Binding-site contacts:
Ligand atom C80 contacts residue LEU191 of chain 1.E at 4.1 Å (hydrophobic).
Ligand atom C01 contacts residue TYR58 of chain 1.A at 3.9 Å (hydrophobic).
Ligand atom C06 contacts residue PHE192 of chain 1.E at 4.3 Å (hydrophobic).
Ligand atom C18 contacts residue TYR39 of chain 1.A at 3.7 Å (hydrophobic).
Ligand atom C14 contacts residue CYS150 of chain 1.E at 4.4 Å (hydrophobic).
Ligand atom C08 contacts residue PHE192 of chain 1.E at 3.5 Å (hydrophobic).
Ligand atom C15 contacts residue PHE124 of chain 1.A at 3.2 Å (hydrophobic).
Ligand atom C12 contacts residue CYS96 of chain 1.E at 3.7 Å (hydrophobic).
Ligand atom C78 contacts residue TYR58 of chain 1.A at 3.6 Å (hydrophobic).
Ligand atom C51 contacts residue LEU37 of chain 1.A at 4.0 Å (hydrophobic).
Ligand atom C26 contacts residue LEU37 of chain 1.A at 4.3 Å (hydrophobic).
Ligand atom C20 contacts residue TRP122 of chain 1.A at 4.0 Å (hydrophobic).
Ligand atom C15 contacts residue GLN41 of chain 1.A at 4.2 Å.
Ligand atom C02 contacts residue PHE192 of chain 1.E at 4.3 Å (hydrophobic).
Ligand atom C19 contacts residue TYR39 of chain 1.A at 3.5 Å (hydrophobic).
Ligand atom C81 contacts residue PHE192 of chain 1.E at 3.4 Å (hydrophobic).
Ligand atom C13 contacts residue GLN41 of chain 1.A at 4.3 Å.
Ligand atom C13 contacts residue CYS96 of chain 1.E at 2.9 Å (hydrophobic).
Ligand atom C14 contacts residue PHE124 of chain 1.A at 3.9 Å (hydrophobic).
Ligand atom C13 contacts residue ASN97 of chain 1.E at 4.2 Å.
Ligand atom C13 contacts residue TYR148 of chain 1.E at 3.8 Å (hydrophobic).
Ligand atom O10 contacts residue PHE171 of chain 1.A at 3.4 Å.
Ligand atom C27 contacts residue LEU37 of chain 1.A at 3.8 Å (hydrophobic).
Ligand atom C78 contacts residue TRP122 of chain 1.A at 3.8 Å (hydrophobic).
Ligand atom C11 contacts residue PHE171 of chain 1.A at 3.2 Å (hydrophobic).
Ligand atom C12 contacts residue PHE171 of chain 1.A at 3.8 Å (hydrophobic).
Ligand atom C21 contacts residue TRP122 of chain 1.A at 3.6 Å (hydrophobic).
Ligand atom C17 contacts residue TYR58 of chain 1.A at 4.1 Å (hydrophobic).
Ligand atom C11 contacts residue CYS96 of chain 1.E at 4.2 Å (hydrophobic).
Ligand atom C11 contacts residue GLN41 of chain 1.A at 3.9 Å.
Ligand atom C14 contacts residue CYS96 of chain 1.E at 3.4 Å (hydrophobic).
Ligand atom C05 contacts residue SER169 of chain 1.A at 4.0 Å.
Ligand atom C51 contacts residue ILE62 of chain 1.A at 3.8 Å (hydrophobic).
Ligand atom C07 contacts residue PHE192 of chain 1.E at 3.5 Å (hydrophobic).
Ligand atom C13 contacts residue PHE171 of chain 1.A at 3.5 Å (hydrophobic).
Ligand atom C21 contacts residue TYR39 of chain 1.A at 4.3 Å (hydrophobic).
Ligand atom C76 contacts residue LEU191 of chain 1.E at 3.9 Å (hydrophobic).
Ligand atom O23 contacts residue TRP122 of chain 1.A at 4.4 Å.
Ligand atom C04 contacts residue SER169 of chain 1.A at 3.8 Å.
Ligand atom C25 contacts residue LEU37 of chain 1.A at 4.2 Å (hydrophobic).

Sequence of chain 1.E:
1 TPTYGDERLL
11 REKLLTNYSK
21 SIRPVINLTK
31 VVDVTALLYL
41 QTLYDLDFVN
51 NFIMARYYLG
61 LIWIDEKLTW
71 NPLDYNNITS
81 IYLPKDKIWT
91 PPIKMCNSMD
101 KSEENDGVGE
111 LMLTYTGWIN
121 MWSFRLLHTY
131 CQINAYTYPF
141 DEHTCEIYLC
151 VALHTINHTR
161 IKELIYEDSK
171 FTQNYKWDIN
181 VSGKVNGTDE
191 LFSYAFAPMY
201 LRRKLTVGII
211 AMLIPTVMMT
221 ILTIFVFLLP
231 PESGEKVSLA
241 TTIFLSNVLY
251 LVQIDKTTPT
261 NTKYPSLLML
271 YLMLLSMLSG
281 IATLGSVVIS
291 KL

Sequence of chain 1.A:
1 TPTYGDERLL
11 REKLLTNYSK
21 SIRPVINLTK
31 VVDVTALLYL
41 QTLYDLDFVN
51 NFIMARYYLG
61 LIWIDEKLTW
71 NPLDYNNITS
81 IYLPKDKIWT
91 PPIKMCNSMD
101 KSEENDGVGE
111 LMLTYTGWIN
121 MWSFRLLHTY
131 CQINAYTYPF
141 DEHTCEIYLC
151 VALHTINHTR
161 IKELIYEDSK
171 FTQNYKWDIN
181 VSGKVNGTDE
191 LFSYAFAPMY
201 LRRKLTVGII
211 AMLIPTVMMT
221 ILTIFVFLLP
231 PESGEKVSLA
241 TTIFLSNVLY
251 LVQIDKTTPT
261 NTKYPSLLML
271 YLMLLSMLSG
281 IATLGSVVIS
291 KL

This protein binds this small molecule.
Small molecule (SMILES): C[C@@H]1CC[C@@]2(OC1)O[C@H]1C[C@H]3[C@@H]4CC=C5C[C@@H](OCCC(CO)CO)CC[C@]5(C)[C@H]4CC[C@]3(C)[C@H]1[C@@H]2C